This protein binds this small molecule.
Small molecule (SMILES): C[C@@H]1O[C@@H](O)[C@H](O[C@H]2OC(C(=O)O)=C[C@H](O)[C@H]2O)[C@H](O)[C@H]1O[C@@H]1O[C@H](CO)[C@H](O)[C@H](O)[C@H]1O

Binding-site contacts:
Ligand atom O2 contacts residue THR689 of chain 1.C at 3.5 Å.
Ligand atom O3 contacts residue THR689 of chain 1.C at 2.5 Å (h-bond).
Ligand atom C3 contacts residue THR689 of chain 1.C at 3.5 Å.
Ligand atom C6 contacts residue VAL670 of chain 1.C at 3.8 Å (hydrophobic).
Ligand atom C6 contacts residue GLU566 of chain 1.C at 3.3 Å.
Ligand atom O5 contacts residue ARG613 of chain 1.C at 3.3 Å (salt-bridge).
Ligand atom O6A contacts residue LEU762 of chain 1.C at 3.6 Å.
Ligand atom O6A contacts residue GLU566 of chain 1.C at 2.7 Å (salt-bridge).
Ligand atom O1 contacts residue ASP439 of chain 1.C at 2.4 Å (salt-bridge).
Ligand atom C1 contacts residue ARG627 of chain 1.C at 3.6 Å.
Ligand atom O4 contacts residue ARG627 of chain 1.C at 3.4 Å (salt-bridge).
Ligand atom O6B contacts residue ARG627 of chain 1.C at 3.7 Å.
Ligand atom C6 contacts residue ARG613 of chain 1.C at 3.8 Å.
Ligand atom O4 contacts residue GLN625 of chain 1.C at 2.8 Å (h-bond).
Ligand atom O6B contacts residue HIS614 of chain 1.C at 2.8 Å (h-bond).
Ligand atom O2 contacts residue ARG288 of chain 1.B at 3.8 Å.
Ligand atom O5 contacts residue ASP439 of chain 1.C at 3.7 Å.
Ligand atom C6 contacts residue ARG627 of chain 1.C at 3.8 Å.
Ligand atom O6 contacts residue VAL670 of chain 1.C at 3.7 Å.
Ligand atom O2 contacts residue GLN625 of chain 1.C at 2.5 Å (h-bond).
Ligand atom O5 contacts residue GLN667 of chain 1.C at 3.5 Å (h-bond).
Ligand atom C6 contacts residue TYR437 of chain 1.C at 3.4 Å (hydrophobic).
Ligand atom C6 contacts residue GLN667 of chain 1.C at 3.7 Å.
Ligand atom O3 contacts residue ARG627 of chain 1.C at 3.3 Å (salt-bridge).
Ligand atom C2 contacts residue GLN667 of chain 1.C at 3.3 Å.
Ligand atom O6B contacts residue ARG613 of chain 1.C at 2.8 Å (salt-bridge).
Ligand atom O3 contacts residue GLN667 of chain 1.C at 3.7 Å.
Ligand atom C3 contacts residue GLN667 of chain 1.C at 3.7 Å.
Ligand atom C2 contacts residue GLN625 of chain 1.C at 3.7 Å.
Ligand atom O6B contacts residue GLU566 of chain 1.C at 3.3 Å (salt-bridge).
Ligand atom C4 contacts residue TYR437 of chain 1.C at 3.2 Å (hydrophobic).
Ligand atom O6B contacts residue TYR437 of chain 1.C at 3.7 Å.
Ligand atom O2 contacts residue ARG627 of chain 1.C at 3.1 Å (salt-bridge).
Ligand atom O4 contacts residue GLN667 of chain 1.C at 2.8 Å (h-bond).
Ligand atom C1 contacts residue ASP439 of chain 1.C at 3.1 Å.
Ligand atom O1 contacts residue ALA623 of chain 1.C at 3.6 Å.
Ligand atom C4 contacts residue GLN667 of chain 1.C at 3.7 Å.
Ligand atom O6A contacts residue ARG627 of chain 1.C at 3.4 Å (salt-bridge).
Ligand atom C5 contacts residue TYR437 of chain 1.C at 3.2 Å (hydrophobic).
Ligand atom O6 contacts residue GLN667 of chain 1.C at 3.6 Å (h-bond).

Sequence of chain 1.C:
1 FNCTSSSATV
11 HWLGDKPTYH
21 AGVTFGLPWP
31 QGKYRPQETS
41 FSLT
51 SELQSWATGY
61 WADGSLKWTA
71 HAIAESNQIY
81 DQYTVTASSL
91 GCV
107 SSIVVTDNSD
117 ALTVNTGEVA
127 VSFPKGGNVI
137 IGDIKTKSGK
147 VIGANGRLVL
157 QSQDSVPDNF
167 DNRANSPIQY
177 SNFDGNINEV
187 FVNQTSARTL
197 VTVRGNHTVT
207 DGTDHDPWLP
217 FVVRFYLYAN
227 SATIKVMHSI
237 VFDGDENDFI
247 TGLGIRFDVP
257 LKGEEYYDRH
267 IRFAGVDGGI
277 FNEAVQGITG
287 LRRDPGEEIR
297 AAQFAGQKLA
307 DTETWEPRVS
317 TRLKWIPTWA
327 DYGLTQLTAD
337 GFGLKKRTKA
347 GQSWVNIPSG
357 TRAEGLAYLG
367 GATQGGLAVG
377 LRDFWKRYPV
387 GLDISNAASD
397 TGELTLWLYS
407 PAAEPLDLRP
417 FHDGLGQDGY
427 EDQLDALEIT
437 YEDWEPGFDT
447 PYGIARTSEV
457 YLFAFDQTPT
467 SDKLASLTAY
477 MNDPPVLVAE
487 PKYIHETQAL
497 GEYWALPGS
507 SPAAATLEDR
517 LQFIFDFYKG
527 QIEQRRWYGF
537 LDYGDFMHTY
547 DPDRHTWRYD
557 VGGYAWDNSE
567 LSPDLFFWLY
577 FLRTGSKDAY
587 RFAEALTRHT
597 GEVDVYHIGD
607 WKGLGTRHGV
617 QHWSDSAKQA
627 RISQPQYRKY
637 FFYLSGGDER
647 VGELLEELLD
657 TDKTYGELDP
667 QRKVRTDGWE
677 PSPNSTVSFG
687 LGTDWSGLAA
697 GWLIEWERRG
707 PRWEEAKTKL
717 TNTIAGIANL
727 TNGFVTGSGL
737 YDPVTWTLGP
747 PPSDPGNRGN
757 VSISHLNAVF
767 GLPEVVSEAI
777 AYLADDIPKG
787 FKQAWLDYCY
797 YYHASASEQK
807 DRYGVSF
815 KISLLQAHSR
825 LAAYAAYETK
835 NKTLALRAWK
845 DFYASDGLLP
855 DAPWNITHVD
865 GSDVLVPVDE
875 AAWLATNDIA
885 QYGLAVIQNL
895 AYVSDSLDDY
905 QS

Sequence of chain 1.B:
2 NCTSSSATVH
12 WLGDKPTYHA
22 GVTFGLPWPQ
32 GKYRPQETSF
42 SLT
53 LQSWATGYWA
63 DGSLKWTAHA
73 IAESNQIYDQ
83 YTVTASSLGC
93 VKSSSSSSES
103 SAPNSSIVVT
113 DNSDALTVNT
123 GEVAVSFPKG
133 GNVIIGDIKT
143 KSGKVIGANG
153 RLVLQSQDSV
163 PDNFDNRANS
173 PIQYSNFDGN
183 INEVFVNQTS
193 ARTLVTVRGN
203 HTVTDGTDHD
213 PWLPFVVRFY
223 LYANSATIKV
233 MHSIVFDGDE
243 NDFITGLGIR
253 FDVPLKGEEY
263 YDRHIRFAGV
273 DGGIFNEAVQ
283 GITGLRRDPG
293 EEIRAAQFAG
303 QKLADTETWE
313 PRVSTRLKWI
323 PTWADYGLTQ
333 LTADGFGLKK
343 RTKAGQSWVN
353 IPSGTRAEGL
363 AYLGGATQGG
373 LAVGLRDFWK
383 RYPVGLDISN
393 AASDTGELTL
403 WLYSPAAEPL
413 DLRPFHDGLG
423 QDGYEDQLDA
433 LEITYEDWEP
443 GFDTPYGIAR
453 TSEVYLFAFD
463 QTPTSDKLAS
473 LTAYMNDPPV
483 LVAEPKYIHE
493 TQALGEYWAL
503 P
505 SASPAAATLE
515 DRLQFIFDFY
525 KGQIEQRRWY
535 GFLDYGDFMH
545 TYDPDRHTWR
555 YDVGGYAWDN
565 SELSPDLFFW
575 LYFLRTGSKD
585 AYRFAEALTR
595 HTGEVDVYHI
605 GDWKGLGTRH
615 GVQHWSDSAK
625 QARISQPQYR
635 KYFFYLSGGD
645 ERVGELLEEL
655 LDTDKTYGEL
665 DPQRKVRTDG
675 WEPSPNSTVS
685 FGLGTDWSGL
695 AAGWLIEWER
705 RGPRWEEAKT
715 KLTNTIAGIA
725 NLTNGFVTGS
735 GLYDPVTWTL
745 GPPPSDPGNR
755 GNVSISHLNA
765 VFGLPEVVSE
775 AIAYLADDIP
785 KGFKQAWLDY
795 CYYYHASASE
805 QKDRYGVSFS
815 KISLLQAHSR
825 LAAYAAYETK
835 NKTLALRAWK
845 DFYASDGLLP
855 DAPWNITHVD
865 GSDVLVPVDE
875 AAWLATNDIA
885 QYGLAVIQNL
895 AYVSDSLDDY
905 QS